Sequence of chain 2.A:
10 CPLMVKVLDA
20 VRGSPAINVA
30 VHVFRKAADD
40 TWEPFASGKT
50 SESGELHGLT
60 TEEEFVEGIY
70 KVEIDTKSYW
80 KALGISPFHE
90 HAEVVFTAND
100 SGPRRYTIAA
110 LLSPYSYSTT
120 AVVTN

Sequence of chain 1.A:
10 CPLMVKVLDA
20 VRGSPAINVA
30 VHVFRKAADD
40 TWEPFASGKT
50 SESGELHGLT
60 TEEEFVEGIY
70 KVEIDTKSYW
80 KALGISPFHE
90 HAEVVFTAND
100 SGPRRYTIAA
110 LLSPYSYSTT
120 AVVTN

The small molecule below binds the protein below.
Small molecule (SMILES): COc1ccccc1/C=N\OCCC(=O)O

Binding-site contacts:
Ligand atom CAE contacts residue ALA108 of chain 2.A at 3.8 Å (hydrophobic).
Ligand atom CAD contacts residue 8BD1 of chain 2.C at 0.9 Å.
Ligand atom CAO contacts residue 8BD1 of chain 2.C at 0.4 Å.
Ligand atom NAK contacts residue 8BD1 of chain 2.C at 1.1 Å (h-bond).
Ligand atom CAA contacts residue LEU110 of chain 1.A at 3.8 Å (hydrophobic).
Ligand atom CAN contacts residue 8BD1 of chain 2.C at 0.6 Å.
Ligand atom OAC contacts residue LYS15 of chain 1.A at 3.7 Å.
Ligand atom CAN contacts residue LYS15 of chain 1.A at 3.5 Å.
Ligand atom CAI contacts residue 8BD1 of chain 2.C at 0.7 Å.
Ligand atom OAM contacts residue LEU17 of chain 1.A at 3.8 Å.
Ligand atom CAJ contacts residue LYS15 of chain 2.A at 3.6 Å.
Ligand atom CAA contacts residue 8BD1 of chain 2.C at 1.0 Å.
Ligand atom CAN contacts residue LYS15 of chain 2.A at 3.1 Å.
Ligand atom CAD contacts residue ALA108 of chain 1.A at 3.5 Å (hydrophobic).
Ligand atom OAL contacts residue 8BD1 of chain 2.C at 0.5 Å.
Ligand atom CAG contacts residue 8BD1 of chain 2.C at 0.9 Å.
Ligand atom OAC contacts residue LYS15 of chain 2.A at 2.6 Å (salt-bridge).
Ligand atom CAA contacts residue ALA108 of chain 1.A at 3.0 Å (hydrophobic).
Ligand atom CAE contacts residue 8BD1 of chain 2.C at 0.5 Å.
Ligand atom OAL contacts residue THR119 of chain 1.A at 3.9 Å.
Ligand atom CAA contacts residue ALA109 of chain 1.A at 3.2 Å (hydrophobic).
Ligand atom CAH contacts residue SER117 of chain 2.A at 3.7 Å.
Ligand atom CAF contacts residue THR119 of chain 2.A at 3.9 Å.
Ligand atom OAB contacts residue 8BD1 of chain 2.C at 0.6 Å.
Ligand atom OAB contacts residue LYS15 of chain 2.A at 3.4 Å.
Ligand atom OAB contacts residue LYS15 of chain 1.A at 2.9 Å (salt-bridge).
Ligand atom CAJ contacts residue 8BD1 of chain 2.C at 0.7 Å.
Ligand atom CAF contacts residue LEU110 of chain 2.A at 3.5 Å (hydrophobic).
Ligand atom NAK contacts residue ALA108 of chain 1.A at 3.5 Å.
Ligand atom OAC contacts residue 8BD1 of chain 2.C at 1.2 Å (h-bond).
Ligand atom CAF contacts residue SER117 of chain 2.A at 3.2 Å.
Ligand atom OAM contacts residue ALA108 of chain 2.A at 3.9 Å.
Ligand atom CAF contacts residue 8BD1 of chain 2.C at 0.9 Å.
Ligand atom CAG contacts residue ALA108 of chain 2.A at 3.7 Å (hydrophobic).
Ligand atom CAH contacts residue SER117 of chain 1.A at 3.9 Å.
Ligand atom OAM contacts residue 8BD1 of chain 2.C at 1.1 Å (h-bond).
Ligand atom OAL contacts residue LEU110 of chain 1.A at 3.7 Å.
Ligand atom OAL contacts residue SER117 of chain 1.A at 3.8 Å.
Ligand atom CAH contacts residue 8BD1 of chain 2.C at 0.4 Å.
Ligand atom CAP contacts residue 8BD1 of chain 2.C at 1.2 Å.